Binding-site contacts:
Ligand atom C5 contacts residue LYS508 of chain 1.B at 3.8 Å.
Ligand atom O5 contacts residue LYS508 of chain 1.B at 3.6 Å.
Ligand atom O7 contacts residue ASN484 of chain 1.B at 4.0 Å.
Ligand atom C2 contacts residue ASN484 of chain 1.B at 2.4 Å.
Ligand atom C7 contacts residue ASN484 of chain 1.B at 3.7 Å.
Ligand atom C1 contacts residue ASN484 of chain 1.B at 1.4 Å.
Ligand atom C7 contacts residue SER458 of chain 1.B at 4.1 Å.
Ligand atom C8 contacts residue SER458 of chain 1.B at 3.9 Å.
Ligand atom C8 contacts residue PRO457 of chain 1.B at 3.5 Å (hydrophobic).
Ligand atom C5 contacts residue ASN484 of chain 1.B at 3.7 Å.
Ligand atom O5 contacts residue ASN484 of chain 1.B at 2.4 Å (h-bond).
Ligand atom C7 contacts residue PRO457 of chain 1.B at 4.3 Å (hydrophobic).
Ligand atom C3 contacts residue ASN484 of chain 1.B at 3.8 Å.
Ligand atom N2 contacts residue ASN484 of chain 1.B at 2.9 Å (h-bond).
Ligand atom C1 contacts residue LYS508 of chain 1.B at 4.0 Å.
Ligand atom O7 contacts residue SER458 of chain 1.B at 3.6 Å.
Ligand atom C6 contacts residue LYS508 of chain 1.B at 4.1 Å.
Ligand atom C4 contacts residue ASN484 of chain 1.B at 4.2 Å.

Sequence of chain 1.B:
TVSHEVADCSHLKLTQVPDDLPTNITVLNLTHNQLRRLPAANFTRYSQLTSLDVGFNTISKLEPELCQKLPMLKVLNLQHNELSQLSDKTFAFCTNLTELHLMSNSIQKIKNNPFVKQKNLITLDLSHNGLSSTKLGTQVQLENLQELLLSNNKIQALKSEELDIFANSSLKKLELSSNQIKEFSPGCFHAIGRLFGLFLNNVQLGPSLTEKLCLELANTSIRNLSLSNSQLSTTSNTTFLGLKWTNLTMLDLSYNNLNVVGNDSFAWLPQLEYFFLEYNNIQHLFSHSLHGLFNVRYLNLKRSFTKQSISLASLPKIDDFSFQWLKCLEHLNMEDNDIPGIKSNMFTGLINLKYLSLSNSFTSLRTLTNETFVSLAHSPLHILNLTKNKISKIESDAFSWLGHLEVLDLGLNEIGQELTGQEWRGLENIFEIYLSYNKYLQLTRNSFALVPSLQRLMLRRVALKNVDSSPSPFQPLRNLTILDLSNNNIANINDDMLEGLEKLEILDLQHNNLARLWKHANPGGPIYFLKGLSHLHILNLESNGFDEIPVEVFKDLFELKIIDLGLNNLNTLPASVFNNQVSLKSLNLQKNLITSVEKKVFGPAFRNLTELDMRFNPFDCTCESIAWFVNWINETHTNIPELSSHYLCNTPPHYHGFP

The small molecule below binds the protein below.
Small molecule (SMILES): CC(=O)N[C@H]1[C@H](O[C@H]2[C@H](O)[C@@H](NC(C)=O)CO[C@@H]2CO)O[C@H](CO)[C@@H](O)[C@@H]1O